Sequence of chain 2.G:
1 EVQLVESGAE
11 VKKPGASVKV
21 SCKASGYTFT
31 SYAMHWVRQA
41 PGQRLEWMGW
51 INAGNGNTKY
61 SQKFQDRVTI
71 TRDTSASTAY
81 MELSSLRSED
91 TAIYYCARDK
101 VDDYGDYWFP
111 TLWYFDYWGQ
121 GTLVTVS

Binding-site contacts:
Ligand atom C3 contacts residue ASP66 of chain 2.G at 4.3 Å.
Ligand atom C8 contacts residue ASN67 of chain 2.E at 3.6 Å.
Ligand atom C5 contacts residue ASN67 of chain 2.E at 3.6 Å.
Ligand atom O3 contacts residue ASP66 of chain 2.G at 3.8 Å.
Ligand atom C6 contacts residue GLN65 of chain 2.G at 4.1 Å.
Ligand atom C5 contacts residue TYR60 of chain 2.G at 4.2 Å (hydrophobic).
Ligand atom C6 contacts residue ASP66 of chain 2.G at 4.2 Å.
Ligand atom C7 contacts residue ASN67 of chain 2.E at 3.6 Å.
Ligand atom C8 contacts residue GLN65 of chain 2.G at 3.5 Å.
Ligand atom O5 contacts residue ASN67 of chain 2.E at 2.4 Å (h-bond).
Ligand atom O7 contacts residue ASN67 of chain 2.E at 4.1 Å.
Ligand atom O7 contacts residue MET118 of chain 2.E at 3.9 Å.
Ligand atom C1 contacts residue GLN65 of chain 2.G at 3.7 Å.
Ligand atom O7 contacts residue ARG89 of chain 2.E at 4.0 Å.
Ligand atom O3 contacts residue ASN67 of chain 2.E at 4.4 Å.
Ligand atom C4 contacts residue ASP66 of chain 2.G at 3.8 Å.
Ligand atom O3 contacts residue GLN65 of chain 2.G at 3.2 Å.
Ligand atom N2 contacts residue ASN67 of chain 2.E at 3.1 Å (h-bond).
Ligand atom C2 contacts residue ASN67 of chain 2.E at 2.5 Å.
Ligand atom N2 contacts residue GLN65 of chain 2.G at 4.4 Å.
Ligand atom O4 contacts residue ASP66 of chain 2.G at 4.2 Å.
Ligand atom O6 contacts residue GLN65 of chain 2.G at 4.2 Å.
Ligand atom C4 contacts residue ASN67 of chain 2.E at 4.2 Å.
Ligand atom C6 contacts residue TYR60 of chain 2.G at 3.8 Å (hydrophobic).
Ligand atom C2 contacts residue GLN65 of chain 2.G at 3.4 Å.
Ligand atom O5 contacts residue TYR60 of chain 2.G at 3.5 Å.
Ligand atom C3 contacts residue ASN67 of chain 2.E at 3.8 Å.
Ligand atom C1 contacts residue ASN67 of chain 2.E at 1.4 Å.
Ligand atom O6 contacts residue ASP66 of chain 2.G at 2.8 Å (salt-bridge).
Ligand atom O5 contacts residue GLN65 of chain 2.G at 3.9 Å.
Ligand atom C3 contacts residue GLN65 of chain 2.G at 4.1 Å.

Sequence of chain 2.E:
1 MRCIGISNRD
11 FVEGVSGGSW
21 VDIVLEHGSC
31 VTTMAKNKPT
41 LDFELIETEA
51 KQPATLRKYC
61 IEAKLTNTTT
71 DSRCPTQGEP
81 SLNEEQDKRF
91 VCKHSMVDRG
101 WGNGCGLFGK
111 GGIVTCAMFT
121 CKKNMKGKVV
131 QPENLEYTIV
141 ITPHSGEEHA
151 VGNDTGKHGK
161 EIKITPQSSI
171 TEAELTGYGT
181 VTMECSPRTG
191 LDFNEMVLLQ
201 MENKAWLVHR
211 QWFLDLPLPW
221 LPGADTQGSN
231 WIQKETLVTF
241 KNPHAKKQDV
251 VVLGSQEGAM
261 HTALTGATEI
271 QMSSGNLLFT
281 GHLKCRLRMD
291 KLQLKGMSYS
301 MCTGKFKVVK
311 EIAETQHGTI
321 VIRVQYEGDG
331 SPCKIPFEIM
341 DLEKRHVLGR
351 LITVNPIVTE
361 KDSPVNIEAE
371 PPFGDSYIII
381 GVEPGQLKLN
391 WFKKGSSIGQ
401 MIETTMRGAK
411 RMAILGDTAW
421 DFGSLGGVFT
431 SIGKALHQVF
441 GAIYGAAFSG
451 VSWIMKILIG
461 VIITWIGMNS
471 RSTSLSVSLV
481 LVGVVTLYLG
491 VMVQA

This protein binds this small molecule.
Small molecule (SMILES): CC(=O)N[C@@H]1[C@@H](O)[C@H](O)[C@@H](CO)O[C@H]1O